Sequence of chain 1.A:
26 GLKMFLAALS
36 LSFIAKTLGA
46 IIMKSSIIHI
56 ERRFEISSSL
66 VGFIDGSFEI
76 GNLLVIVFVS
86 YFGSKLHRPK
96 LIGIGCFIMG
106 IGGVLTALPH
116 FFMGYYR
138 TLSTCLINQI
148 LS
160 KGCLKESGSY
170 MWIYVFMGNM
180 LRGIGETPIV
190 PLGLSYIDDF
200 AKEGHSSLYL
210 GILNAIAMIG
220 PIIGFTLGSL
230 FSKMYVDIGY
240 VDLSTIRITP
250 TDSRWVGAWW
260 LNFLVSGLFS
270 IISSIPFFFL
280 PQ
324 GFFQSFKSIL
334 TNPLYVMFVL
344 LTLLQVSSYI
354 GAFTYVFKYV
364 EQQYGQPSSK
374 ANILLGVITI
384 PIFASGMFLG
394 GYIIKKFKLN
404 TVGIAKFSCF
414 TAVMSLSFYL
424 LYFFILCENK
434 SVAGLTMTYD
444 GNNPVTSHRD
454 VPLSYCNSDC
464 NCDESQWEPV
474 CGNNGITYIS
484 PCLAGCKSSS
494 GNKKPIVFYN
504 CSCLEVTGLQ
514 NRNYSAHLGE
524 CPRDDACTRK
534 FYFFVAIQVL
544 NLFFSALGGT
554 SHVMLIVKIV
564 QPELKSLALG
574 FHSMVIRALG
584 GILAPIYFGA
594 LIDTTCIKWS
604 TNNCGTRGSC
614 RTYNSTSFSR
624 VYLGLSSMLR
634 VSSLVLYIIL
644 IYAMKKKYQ

Binding-site contacts:
Ligand atom C7 contacts residue ASN514 of chain 1.A at 4.4 Å.
Ligand atom N2 contacts residue ARG515 of chain 1.A at 4.1 Å.
Ligand atom C4 contacts residue ASN516 of chain 1.A at 3.9 Å.
Ligand atom N2 contacts residue ASN516 of chain 1.A at 2.9 Å (h-bond).
Ligand atom C1 contacts residue ARG515 of chain 1.A at 4.5 Å.
Ligand atom C2 contacts residue ASN516 of chain 1.A at 2.2 Å.
Ligand atom C5 contacts residue ASN516 of chain 1.A at 3.5 Å.
Ligand atom O7 contacts residue ASN514 of chain 1.A at 3.5 Å (h-bond).
Ligand atom C7 contacts residue ARG515 of chain 1.A at 4.1 Å.
Ligand atom C3 contacts residue ASN516 of chain 1.A at 3.6 Å.
Ligand atom C1 contacts residue ASN516 of chain 1.A at 1.5 Å.
Ligand atom O7 contacts residue ARG515 of chain 1.A at 3.9 Å.
Ligand atom O5 contacts residue ASN516 of chain 1.A at 2.2 Å (h-bond).
Ligand atom C7 contacts residue ASN516 of chain 1.A at 4.0 Å.
Ligand atom O7 contacts residue ASN516 of chain 1.A at 4.4 Å.

The protein below binds the small molecule below.
Small molecule (SMILES): CC(=O)N[C@@H]1[C@@H](O)[C@H](O)[C@@H](CO)O[C@H]1O